Sequence of chain 1.B:
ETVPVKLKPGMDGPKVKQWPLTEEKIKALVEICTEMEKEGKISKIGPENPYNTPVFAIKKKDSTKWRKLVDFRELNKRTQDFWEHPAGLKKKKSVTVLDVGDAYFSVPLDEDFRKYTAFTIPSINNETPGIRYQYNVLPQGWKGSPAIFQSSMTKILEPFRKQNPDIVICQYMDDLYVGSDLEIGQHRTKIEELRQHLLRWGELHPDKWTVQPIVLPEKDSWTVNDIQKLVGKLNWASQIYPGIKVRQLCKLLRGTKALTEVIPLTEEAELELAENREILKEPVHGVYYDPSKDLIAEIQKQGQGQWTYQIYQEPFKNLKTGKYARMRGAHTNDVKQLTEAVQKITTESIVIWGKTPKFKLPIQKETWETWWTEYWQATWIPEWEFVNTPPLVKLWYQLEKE

Sequence of chain 1.A:
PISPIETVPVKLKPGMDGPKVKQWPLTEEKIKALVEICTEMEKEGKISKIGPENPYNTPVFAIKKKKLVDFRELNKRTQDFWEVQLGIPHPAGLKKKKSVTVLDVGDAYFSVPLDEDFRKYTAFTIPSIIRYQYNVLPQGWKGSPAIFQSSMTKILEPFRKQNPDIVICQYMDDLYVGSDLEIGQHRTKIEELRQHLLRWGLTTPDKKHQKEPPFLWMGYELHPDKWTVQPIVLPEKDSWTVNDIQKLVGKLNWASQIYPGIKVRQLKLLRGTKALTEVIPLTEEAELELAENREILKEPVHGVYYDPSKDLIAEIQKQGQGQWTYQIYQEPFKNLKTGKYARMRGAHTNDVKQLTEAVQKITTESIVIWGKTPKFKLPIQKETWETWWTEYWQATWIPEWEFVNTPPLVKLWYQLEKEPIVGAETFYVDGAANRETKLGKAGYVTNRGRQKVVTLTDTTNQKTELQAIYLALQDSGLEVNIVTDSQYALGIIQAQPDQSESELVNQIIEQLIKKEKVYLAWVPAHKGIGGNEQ

Binding-site contacts:
Ligand atom C13 contacts residue TYR188 of chain 1.A at 3.7 Å (hydrophobic).
Ligand atom C6 contacts residue TYR318 of chain 1.A at 3.7 Å (hydrophobic).
Ligand atom C9 contacts residue LYS101 of chain 1.A at 3.4 Å.
Ligand atom C5 contacts residue TYR318 of chain 1.A at 3.2 Å (hydrophobic).
Ligand atom C12 contacts residue VAL179 of chain 1.A at 3.6 Å (hydrophobic).
Ligand atom C1 contacts residue LEU100 of chain 1.A at 3.7 Å (hydrophobic).
Ligand atom S9 contacts residue LYS103 of chain 1.A at 3.7 Å.
Ligand atom C4 contacts residue VAL106 of chain 1.A at 3.7 Å (hydrophobic).
Ligand atom N2 contacts residue LEU100 of chain 1.A at 3.6 Å.
Ligand atom CB contacts residue TYR188 of chain 1.A at 3.9 Å (hydrophobic).
Ligand atom C4 contacts residue TYR318 of chain 1.A at 3.7 Å (hydrophobic).
Ligand atom CB contacts residue TRP229 of chain 1.A at 3.5 Å (hydrophobic).
Ligand atom C15 contacts residue CYS181 of chain 1.A at 3.6 Å (hydrophobic).
Ligand atom C15 contacts residue LEU100 of chain 1.A at 3.8 Å (hydrophobic).
Ligand atom N14 contacts residue LEU100 of chain 1.A at 3.7 Å.
Ligand atom CL7 contacts residue HIS235 of chain 1.A at 3.5 Å.
Ligand atom N14 contacts residue GLU138 of chain 1.B at 2.6 Å (salt-bridge).
Ligand atom N14 contacts residue CYS181 of chain 1.A at 3.4 Å.
Ligand atom C13 contacts residue CYS181 of chain 1.A at 3.6 Å (hydrophobic).
Ligand atom C12 contacts residue TYR188 of chain 1.A at 3.6 Å (hydrophobic).
Ligand atom C11 contacts residue GLU138 of chain 1.B at 3.5 Å.
Ligand atom C11 contacts residue VAL179 of chain 1.A at 3.4 Å (hydrophobic).
Ligand atom C13 contacts residue GLU138 of chain 1.B at 3.4 Å.
Ligand atom N8 contacts residue LEU100 of chain 1.A at 3.4 Å.
Ligand atom CL7 contacts residue TYR318 of chain 1.A at 3.8 Å.
Ligand atom C1 contacts residue LYS101 of chain 1.A at 3.3 Å.
Ligand atom C5 contacts residue HIS235 of chain 1.A at 3.5 Å.
Ligand atom CA contacts residue LEU234 of chain 1.A at 3.7 Å (hydrophobic).
Ligand atom CL7 contacts residue LEU234 of chain 1.A at 3.5 Å.
Ligand atom C12 contacts residue GLU138 of chain 1.B at 3.3 Å.
Ligand atom C3 contacts residue VAL106 of chain 1.A at 3.6 Å (hydrophobic).
Ligand atom S9 contacts residue LYS101 of chain 1.A at 3.4 Å (salt-bridge).
Ligand atom F18 contacts residue TYR188 of chain 1.A at 3.1 Å.
Ligand atom C18 contacts residue TYR188 of chain 1.A at 3.1 Å (hydrophobic).
Ligand atom C6 contacts residue LYS101 of chain 1.A at 3.1 Å.
Ligand atom O17 contacts residue TYR188 of chain 1.A at 3.0 Å.
Ligand atom C15 contacts residue GLU138 of chain 1.B at 3.5 Å.
Ligand atom CB contacts residue LEU234 of chain 1.A at 3.7 Å (hydrophobic).
Ligand atom N8 contacts residue LYS101 of chain 1.A at 2.6 Å (salt-bridge).
Ligand atom C17 contacts residue TYR188 of chain 1.A at 3.3 Å (hydrophobic).

This small molecule binds to this protein.
Small molecule (SMILES): CCOc1ccnc(CCNC(=S)Nc2ccc(Cl)cn2)c1F